Sequence of chain 1.B:
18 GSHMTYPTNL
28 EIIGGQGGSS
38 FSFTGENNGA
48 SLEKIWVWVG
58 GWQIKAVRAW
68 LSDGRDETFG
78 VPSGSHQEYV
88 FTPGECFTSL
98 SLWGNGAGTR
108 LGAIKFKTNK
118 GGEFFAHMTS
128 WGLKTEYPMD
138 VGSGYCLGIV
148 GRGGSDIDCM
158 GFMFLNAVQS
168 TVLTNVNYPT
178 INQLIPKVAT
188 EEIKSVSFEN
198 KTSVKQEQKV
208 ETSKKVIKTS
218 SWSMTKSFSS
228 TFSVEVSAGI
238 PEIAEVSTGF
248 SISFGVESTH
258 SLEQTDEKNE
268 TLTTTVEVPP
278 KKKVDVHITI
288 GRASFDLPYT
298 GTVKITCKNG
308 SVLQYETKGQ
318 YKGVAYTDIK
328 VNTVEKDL

Binding-site contacts:
Ligand atom O2 contacts residue GLY151 of chain 1.B at 3.7 Å.
Ligand atom O4 contacts residue ASP155 of chain 1.B at 2.5 Å (salt-bridge).
Ligand atom O4 contacts residue ARG107 of chain 1.B at 4.2 Å.
Ligand atom C4 contacts residue GLY35 of chain 1.B at 3.5 Å.
Ligand atom C5 contacts residue ARG107 of chain 1.B at 4.0 Å.
Ligand atom C2 contacts residue SER152 of chain 1.B at 3.6 Å.
Ligand atom C6 contacts residue ASP155 of chain 1.B at 3.4 Å.
Ligand atom O3 contacts residue GLY34 of chain 1.B at 4.0 Å.
Ligand atom C5 contacts residue SER152 of chain 1.B at 3.9 Å.
Ligand atom O3 contacts residue SER152 of chain 1.B at 4.4 Å.
Ligand atom C6 contacts residue ASP153 of chain 1.B at 3.6 Å.
Ligand atom O5 contacts residue GLY151 of chain 1.B at 3.9 Å.
Ligand atom O4 contacts residue GLY35 of chain 1.B at 3.3 Å (h-bond).
Ligand atom O2 contacts residue SER152 of chain 1.B at 4.5 Å.
Ligand atom C3 contacts residue GLY35 of chain 1.B at 3.8 Å.
Ligand atom C5 contacts residue ASP155 of chain 1.B at 4.0 Å.
Ligand atom O6 contacts residue GLY151 of chain 1.B at 3.3 Å (h-bond).
Ligand atom O4 contacts residue GLY34 of chain 1.B at 3.6 Å.
Ligand atom O5 contacts residue ASP153 of chain 1.B at 4.4 Å.
Ligand atom C1 contacts residue SER152 of chain 1.B at 3.9 Å.
Ligand atom O6 contacts residue ARG107 of chain 1.B at 4.3 Å.
Ligand atom O6 contacts residue GLY150 of chain 1.B at 4.3 Å.
Ligand atom C6 contacts residue ARG107 of chain 1.B at 3.5 Å.
Ligand atom C4 contacts residue GLY34 of chain 1.B at 4.4 Å.
Ligand atom C6 contacts residue SER152 of chain 1.B at 3.8 Å.
Ligand atom O1 contacts residue SER152 of chain 1.B at 3.1 Å (h-bond).
Ligand atom C1 contacts residue GLY151 of chain 1.B at 4.5 Å.
Ligand atom O2 contacts residue GLY35 of chain 1.B at 3.9 Å.
Ligand atom O3 contacts residue GLY35 of chain 1.B at 2.9 Å (h-bond).
Ligand atom O2 contacts residue ARG107 of chain 1.B at 4.2 Å.
Ligand atom O6 contacts residue SER152 of chain 1.B at 3.1 Å (h-bond).
Ligand atom C4 contacts residue ASP155 of chain 1.B at 3.5 Å.
Ligand atom O6 contacts residue ASP155 of chain 1.B at 2.7 Å (salt-bridge).
Ligand atom C3 contacts residue SER152 of chain 1.B at 3.6 Å.
Ligand atom O6 contacts residue ASP153 of chain 1.B at 2.8 Å (salt-bridge).
Ligand atom O5 contacts residue SER152 of chain 1.B at 2.9 Å (h-bond).

This small molecule binds to this protein.
Small molecule (SMILES): OC[C@H]1O[C@H](O[C@@H]2[C@H](O)[C@@H](O)O[C@H](CO)[C@H]2O)[C@@H](O)[C@@H](O)[C@@H]1O